Sequence of chain 1.D:
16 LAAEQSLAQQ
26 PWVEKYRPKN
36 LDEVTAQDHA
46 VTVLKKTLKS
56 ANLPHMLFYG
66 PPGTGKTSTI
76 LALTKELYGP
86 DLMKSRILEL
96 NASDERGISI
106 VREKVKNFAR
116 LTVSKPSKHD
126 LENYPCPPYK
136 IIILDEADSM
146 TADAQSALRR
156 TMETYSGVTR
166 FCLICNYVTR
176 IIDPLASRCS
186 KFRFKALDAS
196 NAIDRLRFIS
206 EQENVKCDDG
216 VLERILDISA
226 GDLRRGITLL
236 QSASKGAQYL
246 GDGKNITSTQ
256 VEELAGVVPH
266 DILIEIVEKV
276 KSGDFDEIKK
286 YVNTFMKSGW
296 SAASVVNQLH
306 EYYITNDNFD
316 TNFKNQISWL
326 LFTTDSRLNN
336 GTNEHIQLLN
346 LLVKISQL

Sequence of chain 1.C:
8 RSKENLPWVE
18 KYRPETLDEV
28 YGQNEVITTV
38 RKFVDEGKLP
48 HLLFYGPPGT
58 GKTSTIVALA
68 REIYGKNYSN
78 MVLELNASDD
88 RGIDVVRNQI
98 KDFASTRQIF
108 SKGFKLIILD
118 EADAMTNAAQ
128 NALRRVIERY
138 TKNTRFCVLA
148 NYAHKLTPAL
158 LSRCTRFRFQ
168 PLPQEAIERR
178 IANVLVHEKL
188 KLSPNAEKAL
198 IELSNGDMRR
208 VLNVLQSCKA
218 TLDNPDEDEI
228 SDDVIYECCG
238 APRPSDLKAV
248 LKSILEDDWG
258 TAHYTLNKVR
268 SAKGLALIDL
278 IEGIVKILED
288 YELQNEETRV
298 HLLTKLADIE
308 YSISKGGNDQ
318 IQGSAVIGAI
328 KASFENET

Binding-site contacts:
Ligand atom O3B contacts residue ARG206 of chain 1.C at 3.4 Å (salt-bridge).
Ligand atom O3B contacts residue GLY56 of chain 1.C at 2.9 Å (h-bond).
Ligand atom O1B contacts residue MG1 of chain 1.Q at 2.2 Å.
Ligand atom O3A contacts residue ARG206 of chain 1.C at 3.4 Å (salt-bridge).
Ligand atom S1G contacts residue MG1 of chain 1.Q at 3.4 Å.
Ligand atom PG contacts residue MG1 of chain 1.Q at 3.2 Å.
Ligand atom O2G contacts residue ARG206 of chain 1.C at 3.0 Å (salt-bridge).
Ligand atom O3G contacts residue MG1 of chain 1.Q at 2.2 Å.
Ligand atom C6 contacts residue MET205 of chain 1.C at 3.5 Å (hydrophobic).
Ligand atom O2' contacts residue VAL16 of chain 1.C at 2.9 Å (h-bond).
Ligand atom O2B contacts residue LYS59 of chain 1.C at 2.6 Å (salt-bridge).
Ligand atom O2' contacts residue TYR19 of chain 1.C at 3.2 Å (h-bond).
Ligand atom C5' contacts residue ARG206 of chain 1.C at 3.3 Å.
Ligand atom PG contacts residue ARG206 of chain 1.C at 3.2 Å.
Ligand atom O1B contacts residue THR60 of chain 1.C at 2.8 Å (h-bond).
Ligand atom O3' contacts residue VAL16 of chain 1.C at 3.0 Å (h-bond).
Ligand atom O3B contacts residue PRO55 of chain 1.C at 3.6 Å.
Ligand atom O2B contacts residue THR57 of chain 1.C at 3.4 Å (h-bond).
Ligand atom O2' contacts residue LEU209 of chain 1.C at 3.3 Å.
Ligand atom S1G contacts residue LYS59 of chain 1.C at 3.6 Å (salt-bridge).
Ligand atom C8 contacts residue GLY56 of chain 1.C at 3.4 Å.
Ligand atom O2B contacts residue GLY58 of chain 1.C at 2.8 Å (h-bond).
Ligand atom PB contacts residue MG1 of chain 1.Q at 3.5 Å.
Ligand atom N6 contacts residue TYR28 of chain 1.C at 2.9 Å (h-bond).
Ligand atom N7 contacts residue THR57 of chain 1.C at 3.3 Å.
Ligand atom O3G contacts residue ARG206 of chain 1.C at 2.9 Å (salt-bridge).
Ligand atom N1 contacts residue MET205 of chain 1.C at 3.6 Å.
Ligand atom N7 contacts residue GLY58 of chain 1.C at 3.1 Å (h-bond).
Ligand atom O2A contacts residue SER61 of chain 1.C at 3.1 Å (h-bond).
Ligand atom O2A contacts residue GLY58 of chain 1.C at 3.3 Å.
Ligand atom O2A contacts residue LYS59 of chain 1.C at 3.3 Å (salt-bridge).
Ligand atom O3G contacts residue ARG183 of chain 1.D at 2.9 Å (salt-bridge).
Ligand atom O2A contacts residue THR60 of chain 1.C at 3.2 Å (h-bond).
Ligand atom N7 contacts residue GLY56 of chain 1.C at 3.6 Å (h-bond).
Ligand atom N1 contacts residue TYR28 of chain 1.C at 3.5 Å (h-bond).
Ligand atom O3A contacts residue GLY56 of chain 1.C at 3.6 Å.
Ligand atom O1A contacts residue ARG20 of chain 1.C at 3.6 Å (salt-bridge).
Ligand atom S1G contacts residue ASN148 of chain 1.C at 2.8 Å (h-bond).
Ligand atom O3' contacts residue ARG20 of chain 1.C at 3.3 Å.
Ligand atom O2G contacts residue PRO55 of chain 1.C at 3.2 Å.

This small molecule binds to this protein.
Small molecule (SMILES): Nc1ncnc2c1ncn2[C@@H]1O[C@H](COP(=O)(O)OP(=O)(O)OP(O)(O)=S)[C@@H](O)[C@H]1O